Sequence of chain 1.A:
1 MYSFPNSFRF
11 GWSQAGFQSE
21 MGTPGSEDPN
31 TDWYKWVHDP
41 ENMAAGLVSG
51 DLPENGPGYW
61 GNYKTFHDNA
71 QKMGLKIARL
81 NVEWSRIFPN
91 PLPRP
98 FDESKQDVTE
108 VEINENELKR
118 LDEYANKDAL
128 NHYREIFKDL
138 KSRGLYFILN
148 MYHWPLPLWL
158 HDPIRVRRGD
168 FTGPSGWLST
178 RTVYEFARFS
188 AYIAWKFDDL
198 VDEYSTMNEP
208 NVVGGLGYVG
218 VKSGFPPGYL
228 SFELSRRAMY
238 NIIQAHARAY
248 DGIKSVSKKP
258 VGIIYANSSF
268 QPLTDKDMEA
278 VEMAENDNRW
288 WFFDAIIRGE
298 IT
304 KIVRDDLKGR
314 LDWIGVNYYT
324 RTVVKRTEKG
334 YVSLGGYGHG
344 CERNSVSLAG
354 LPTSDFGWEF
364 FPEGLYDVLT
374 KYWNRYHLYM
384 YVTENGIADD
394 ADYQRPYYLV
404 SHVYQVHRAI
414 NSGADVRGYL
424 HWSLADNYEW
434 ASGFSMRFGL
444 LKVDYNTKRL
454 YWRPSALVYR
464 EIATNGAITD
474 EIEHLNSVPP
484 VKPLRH

Binding-site contacts:
Ligand atom O2 contacts residue GLU206 of chain 1.A at 3.5 Å (salt-bridge).
Ligand atom O4 contacts residue GLN18 of chain 1.A at 2.8 Å (h-bond).
Ligand atom C6 contacts residue TYR322 of chain 1.A at 3.8 Å (hydrophobic).
Ligand atom C3 contacts residue HIS150 of chain 1.A at 3.7 Å.
Ligand atom O3 contacts residue TRP433 of chain 1.A at 3.0 Å (h-bond).
Ligand atom O3 contacts residue TRP425 of chain 1.A at 3.7 Å.
Ligand atom O7 contacts residue ACT1 of chain 1.D at 3.8 Å.
Ligand atom C3 contacts residue TRP425 of chain 1.A at 3.6 Å (hydrophobic).
Ligand atom N5 contacts residue GLU387 of chain 1.A at 3.1 Å (salt-bridge).
Ligand atom C6 contacts residue PHE441 of chain 1.A at 3.4 Å (hydrophobic).
Ligand atom C5 contacts residue GLU387 of chain 1.A at 3.6 Å.
Ligand atom O7 contacts residue GLU206 of chain 1.A at 3.3 Å (salt-bridge).
Ligand atom O3 contacts residue GLN18 of chain 1.A at 2.6 Å (h-bond).
Ligand atom C2 contacts residue HIS150 of chain 1.A at 3.8 Å.
Ligand atom C2 contacts residue GLU206 of chain 1.A at 3.8 Å.
Ligand atom C4 contacts residue TRP433 of chain 1.A at 3.9 Å (hydrophobic).
Ligand atom O3 contacts residue HIS150 of chain 1.A at 2.7 Å (h-bond).
Ligand atom C3 contacts residue GLN18 of chain 1.A at 3.6 Å.
Ligand atom O6 contacts residue TRP361 of chain 1.A at 3.3 Å.
Ligand atom C4 contacts residue GLU432 of chain 1.A at 3.5 Å.
Ligand atom O2 contacts residue HIS150 of chain 1.A at 3.3 Å (h-bond).
Ligand atom O6 contacts residue GLU432 of chain 1.A at 2.6 Å (salt-bridge).
Ligand atom O4 contacts residue TRP433 of chain 1.A at 3.8 Å.
Ligand atom O7 contacts residue TYR322 of chain 1.A at 3.3 Å.
Ligand atom N1 contacts residue GLU206 of chain 1.A at 2.6 Å (salt-bridge).
Ligand atom O4 contacts residue GLU432 of chain 1.A at 2.6 Å (salt-bridge).
Ligand atom O2 contacts residue ASN205 of chain 1.A at 3.1 Å (h-bond).
Ligand atom O4 contacts residue TRP425 of chain 1.A at 3.2 Å.
Ligand atom C2 contacts residue TRP151 of chain 1.A at 3.7 Å (hydrophobic).
Ligand atom C1 contacts residue GLU206 of chain 1.A at 3.6 Å.
Ligand atom C2 contacts residue GLU387 of chain 1.A at 3.4 Å.
Ligand atom C5 contacts residue TRP425 of chain 1.A at 3.7 Å (hydrophobic).
Ligand atom C3 contacts residue GLU387 of chain 1.A at 3.6 Å.
Ligand atom C1 contacts residue GLU387 of chain 1.A at 3.0 Å.
Ligand atom N1 contacts residue GLU387 of chain 1.A at 3.5 Å (salt-bridge).
Ligand atom O6 contacts residue PHE441 of chain 1.A at 3.7 Å.
Ligand atom O2 contacts residue GLU387 of chain 1.A at 2.6 Å (salt-bridge).
Ligand atom N5 contacts residue TYR322 of chain 1.A at 3.2 Å (h-bond).
Ligand atom C6 contacts residue GLU432 of chain 1.A at 3.4 Å.
Ligand atom C5 contacts residue TYR322 of chain 1.A at 3.4 Å (hydrophobic).

The small molecule below binds the protein below.
Small molecule (SMILES): OC[C@H]1N/C(=N\O)[C@H](O)[C@@H](O)[C@@H]1O